This small molecule binds to this protein.
Small molecule (SMILES): CC(=O)N[C@@H]1[C@@H](O)[C@H](O)[C@@H](CO)O[C@H]1O

Binding-site contacts:
Ligand atom C1 contacts residue ASN137 of chain 1.H at 4.1 Å.
Ligand atom O7 contacts residue ASN17 of chain 1.H at 3.5 Å (h-bond).
Ligand atom O5 contacts residue ASN17 of chain 1.H at 2.4 Å (h-bond).
Ligand atom N2 contacts residue ASN17 of chain 1.H at 2.9 Å (h-bond).
Ligand atom C4 contacts residue ASN17 of chain 1.H at 4.3 Å.
Ligand atom C1 contacts residue ASN17 of chain 1.H at 1.5 Å.
Ligand atom C5 contacts residue ASN17 of chain 1.H at 3.7 Å.
Ligand atom C2 contacts residue ASN17 of chain 1.H at 2.5 Å.
Ligand atom C7 contacts residue ASN17 of chain 1.H at 3.4 Å.
Ligand atom N2 contacts residue ASN137 of chain 1.H at 4.3 Å.
Ligand atom C3 contacts residue ASN17 of chain 1.H at 3.8 Å.

Sequence of chain 1.H:
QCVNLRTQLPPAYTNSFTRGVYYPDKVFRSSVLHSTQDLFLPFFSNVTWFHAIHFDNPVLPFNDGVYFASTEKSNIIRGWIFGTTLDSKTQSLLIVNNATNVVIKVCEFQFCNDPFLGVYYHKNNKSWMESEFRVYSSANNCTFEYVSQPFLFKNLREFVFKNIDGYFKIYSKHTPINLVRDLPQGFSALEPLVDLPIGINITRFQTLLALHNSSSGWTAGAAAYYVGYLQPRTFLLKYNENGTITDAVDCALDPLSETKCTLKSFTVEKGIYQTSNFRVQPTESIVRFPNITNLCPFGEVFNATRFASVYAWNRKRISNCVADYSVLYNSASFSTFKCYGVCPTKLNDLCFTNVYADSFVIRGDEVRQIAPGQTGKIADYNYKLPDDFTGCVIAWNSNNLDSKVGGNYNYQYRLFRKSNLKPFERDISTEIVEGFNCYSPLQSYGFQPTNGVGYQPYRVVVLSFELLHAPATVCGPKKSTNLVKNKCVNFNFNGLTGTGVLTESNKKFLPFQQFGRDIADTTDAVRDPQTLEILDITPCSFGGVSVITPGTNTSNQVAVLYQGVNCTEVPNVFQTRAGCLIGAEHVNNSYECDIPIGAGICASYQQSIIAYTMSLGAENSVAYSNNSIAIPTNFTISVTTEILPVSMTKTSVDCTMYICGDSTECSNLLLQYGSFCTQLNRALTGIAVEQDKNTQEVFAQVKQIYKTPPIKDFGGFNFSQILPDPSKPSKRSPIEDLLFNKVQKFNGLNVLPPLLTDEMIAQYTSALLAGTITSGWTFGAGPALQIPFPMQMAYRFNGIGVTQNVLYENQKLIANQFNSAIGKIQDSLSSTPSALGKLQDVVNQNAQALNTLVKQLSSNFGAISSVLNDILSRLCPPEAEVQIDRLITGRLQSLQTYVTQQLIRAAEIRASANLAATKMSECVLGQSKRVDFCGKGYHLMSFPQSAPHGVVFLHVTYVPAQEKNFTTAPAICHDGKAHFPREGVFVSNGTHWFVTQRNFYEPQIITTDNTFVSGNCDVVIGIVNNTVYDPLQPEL